Sequence of chain 1.A:
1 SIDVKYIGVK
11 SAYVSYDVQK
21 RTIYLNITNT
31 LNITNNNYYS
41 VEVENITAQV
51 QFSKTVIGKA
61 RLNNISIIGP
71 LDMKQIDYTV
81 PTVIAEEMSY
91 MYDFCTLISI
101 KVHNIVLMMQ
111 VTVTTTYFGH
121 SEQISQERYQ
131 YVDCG

Sequence of chain 1.B:
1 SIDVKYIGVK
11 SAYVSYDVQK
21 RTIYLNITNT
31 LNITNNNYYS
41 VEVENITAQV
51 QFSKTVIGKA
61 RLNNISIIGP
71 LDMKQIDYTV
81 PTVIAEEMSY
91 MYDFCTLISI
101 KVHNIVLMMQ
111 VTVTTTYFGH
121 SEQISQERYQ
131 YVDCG

Binding-site contacts:
Ligand atom C8 contacts residue LEU25 of chain 1.A at 4.0 Å (hydrophobic).
Ligand atom C1 contacts residue ASN26 of chain 1.A at 1.4 Å.
Ligand atom O5 contacts residue NAG1 of chain 1.J at 4.4 Å.
Ligand atom C2 contacts residue NAG1 of chain 1.J at 4.1 Å.
Ligand atom O3 contacts residue NAG1 of chain 1.J at 3.9 Å.
Ligand atom O5 contacts residue ASN26 of chain 1.A at 2.3 Å (h-bond).
Ligand atom C2 contacts residue ASN26 of chain 1.A at 2.5 Å.
Ligand atom C8 contacts residue ASN26 of chain 1.A at 3.4 Å.
Ligand atom C7 contacts residue NAG1 of chain 1.J at 4.1 Å.
Ligand atom C7 contacts residue ASN26 of chain 1.A at 3.2 Å.
Ligand atom C3 contacts residue ASN26 of chain 1.A at 3.8 Å.
Ligand atom C4 contacts residue NAG1 of chain 1.J at 4.3 Å.
Ligand atom C5 contacts residue ASN26 of chain 1.A at 3.6 Å.
Ligand atom O7 contacts residue ASN26 of chain 1.A at 4.2 Å.
Ligand atom C4 contacts residue ASN26 of chain 1.A at 4.2 Å.
Ligand atom C8 contacts residue LEU25 of chain 1.B at 4.1 Å (hydrophobic).
Ligand atom O6 contacts residue NAG1 of chain 1.J at 3.8 Å.
Ligand atom O7 contacts residue NAG1 of chain 1.J at 3.1 Å.
Ligand atom N2 contacts residue ASN26 of chain 1.A at 2.4 Å (h-bond).

This protein binds this small molecule.
Small molecule (SMILES): CC(=O)N[C@@H]1[C@@H](O)[C@H](O)[C@@H](CO)O[C@H]1O